Sequence of chain 1.G:
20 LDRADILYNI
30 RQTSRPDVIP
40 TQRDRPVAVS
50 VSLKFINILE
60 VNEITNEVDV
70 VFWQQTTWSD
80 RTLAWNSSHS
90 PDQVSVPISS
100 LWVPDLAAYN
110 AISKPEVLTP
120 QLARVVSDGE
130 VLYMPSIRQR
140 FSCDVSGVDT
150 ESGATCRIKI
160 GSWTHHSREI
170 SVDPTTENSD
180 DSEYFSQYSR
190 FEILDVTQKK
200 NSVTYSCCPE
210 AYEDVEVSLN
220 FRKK

Binding-site contacts:
Ligand atom O2 contacts residue TYR211 of chain 1.G at 3.6 Å.
Ligand atom C7 contacts residue LEU131 of chain 1.H at 4.4 Å (hydrophobic).
Ligand atom C11 contacts residue TRP162 of chain 1.G at 3.1 Å (hydrophobic).
Ligand atom C10 contacts residue TRP162 of chain 1.G at 3.2 Å (hydrophobic).
Ligand atom C10 contacts residue TYR211 of chain 1.G at 3.9 Å (hydrophobic).
Ligand atom C7 contacts residue MET133 of chain 1.H at 3.9 Å (hydrophobic).
Ligand atom N1 contacts residue TRP72 of chain 1.H at 3.5 Å.
Ligand atom O2 contacts residue SER161 of chain 1.G at 3.4 Å (h-bond).
Ligand atom C10 contacts residue THR163 of chain 1.G at 3.8 Å.
Ligand atom C2 contacts residue TRP162 of chain 1.G at 4.2 Å (hydrophobic).
Ligand atom C3 contacts residue TYR204 of chain 1.G at 4.2 Å (hydrophobic).
Ligand atom C4 contacts residue TYR211 of chain 1.G at 3.1 Å (hydrophobic).
Ligand atom N2 contacts residue TRP162 of chain 1.G at 3.2 Å (h-bond).
Ligand atom O1 contacts residue TYR204 of chain 1.G at 3.9 Å.
Ligand atom C5 contacts residue TYR211 of chain 1.G at 4.4 Å (hydrophobic).
Ligand atom C3 contacts residue CYS206 of chain 1.G at 4.4 Å (hydrophobic).
Ligand atom O2 contacts residue TRP162 of chain 1.G at 3.6 Å.
Ligand atom C1 contacts residue TRP72 of chain 1.H at 4.4 Å (hydrophobic).
Ligand atom C8 contacts residue LEU131 of chain 1.H at 4.1 Å (hydrophobic).
Ligand atom C12 contacts residue TRP72 of chain 1.H at 4.0 Å (hydrophobic).
Ligand atom C5 contacts residue TRP162 of chain 1.G at 3.6 Å (hydrophobic).
Ligand atom C8 contacts residue ARG123 of chain 1.H at 3.8 Å.
Ligand atom C1 contacts residue TYR204 of chain 1.G at 4.3 Å (hydrophobic).
Ligand atom C3 contacts residue CYS207 of chain 1.G at 4.4 Å (hydrophobic).
Ligand atom O1 contacts residue TRP162 of chain 1.G at 3.8 Å.
Ligand atom C12 contacts residue TRP162 of chain 1.G at 3.8 Å (hydrophobic).
Ligand atom O1 contacts residue TYR108 of chain 1.G at 3.2 Å.
Ligand atom C3 contacts residue TYR211 of chain 1.G at 3.7 Å (hydrophobic).
Ligand atom C2 contacts residue TYR108 of chain 1.G at 3.9 Å (hydrophobic).
Ligand atom C4 contacts residue TRP162 of chain 1.G at 3.7 Å (hydrophobic).
Ligand atom C9 contacts residue THR163 of chain 1.G at 4.1 Å.
Ligand atom C2 contacts residue TYR204 of chain 1.G at 4.4 Å (hydrophobic).
Ligand atom N1 contacts residue TYR204 of chain 1.G at 3.5 Å.
Ligand atom C9 contacts residue TRP162 of chain 1.G at 4.3 Å (hydrophobic).
Ligand atom C2 contacts residue TYR211 of chain 1.G at 4.4 Å (hydrophobic).
Ligand atom C6 contacts residue MET133 of chain 1.H at 3.8 Å (hydrophobic).
Ligand atom O1 contacts residue TRP72 of chain 1.H at 4.4 Å.
Ligand atom N2 contacts residue TYR211 of chain 1.G at 4.3 Å.
Ligand atom O2 contacts residue TYR108 of chain 1.G at 3.4 Å (h-bond).
Ligand atom C9 contacts residue ARG123 of chain 1.H at 3.3 Å.

The protein below binds the small molecule below.
Small molecule (SMILES): NC1(C(=O)O)CCN(c2ccccc2)CC1

Sequence of chain 1.H:
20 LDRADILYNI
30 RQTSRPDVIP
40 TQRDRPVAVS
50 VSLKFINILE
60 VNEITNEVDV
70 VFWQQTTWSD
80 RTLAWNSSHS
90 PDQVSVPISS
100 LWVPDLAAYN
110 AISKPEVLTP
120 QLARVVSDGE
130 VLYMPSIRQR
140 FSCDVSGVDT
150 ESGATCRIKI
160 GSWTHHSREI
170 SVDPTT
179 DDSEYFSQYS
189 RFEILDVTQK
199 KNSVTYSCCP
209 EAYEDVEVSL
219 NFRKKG